Sequence of chain 1.A:
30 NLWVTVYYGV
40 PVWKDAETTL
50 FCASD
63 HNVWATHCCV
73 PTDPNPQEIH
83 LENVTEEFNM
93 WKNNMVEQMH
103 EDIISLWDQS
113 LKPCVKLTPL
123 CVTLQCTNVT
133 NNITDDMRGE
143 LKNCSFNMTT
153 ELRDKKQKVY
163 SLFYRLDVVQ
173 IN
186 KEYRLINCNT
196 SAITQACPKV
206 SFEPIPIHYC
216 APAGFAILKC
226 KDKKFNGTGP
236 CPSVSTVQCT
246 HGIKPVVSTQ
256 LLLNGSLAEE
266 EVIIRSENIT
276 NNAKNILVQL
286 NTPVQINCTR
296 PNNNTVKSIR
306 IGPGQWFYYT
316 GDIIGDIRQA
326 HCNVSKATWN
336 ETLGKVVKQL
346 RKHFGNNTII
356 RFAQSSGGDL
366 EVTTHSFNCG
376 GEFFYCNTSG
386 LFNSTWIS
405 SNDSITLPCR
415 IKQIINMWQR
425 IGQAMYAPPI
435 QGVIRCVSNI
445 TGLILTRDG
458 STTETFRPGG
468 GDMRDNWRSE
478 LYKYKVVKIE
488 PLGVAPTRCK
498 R

Binding-site contacts:
Ligand atom O5 contacts residue ASN443 of chain 1.A at 2.5 Å (h-bond).
Ligand atom C3 contacts residue ASN443 of chain 1.A at 3.9 Å.
Ligand atom C1 contacts residue ASN443 of chain 1.A at 1.5 Å.
Ligand atom C7 contacts residue ASN443 of chain 1.A at 3.6 Å.
Ligand atom C7 contacts residue NAG1 of chain 1.M at 4.4 Å.
Ligand atom O7 contacts residue NAG1 of chain 1.M at 4.1 Å.
Ligand atom C8 contacts residue ASN259 of chain 1.A at 4.1 Å.
Ligand atom C8 contacts residue SER442 of chain 1.A at 3.7 Å.
Ligand atom O5 contacts residue PRO288 of chain 1.A at 3.9 Å.
Ligand atom C5 contacts residue ASN443 of chain 1.A at 3.8 Å.
Ligand atom N2 contacts residue ASN443 of chain 1.A at 2.9 Å (h-bond).
Ligand atom O7 contacts residue ASN443 of chain 1.A at 3.8 Å.
Ligand atom C4 contacts residue ASN443 of chain 1.A at 4.4 Å.
Ligand atom O7 contacts residue ASN259 of chain 1.A at 4.1 Å.
Ligand atom C8 contacts residue ASN443 of chain 1.A at 3.9 Å.
Ligand atom C8 contacts residue NAG1 of chain 1.M at 3.7 Å.
Ligand atom C8 contacts residue VAL441 of chain 1.A at 3.3 Å (hydrophobic).
Ligand atom C7 contacts residue ASN259 of chain 1.A at 4.4 Å.
Ligand atom C2 contacts residue ASN443 of chain 1.A at 2.5 Å.
Ligand atom C1 contacts residue PRO288 of chain 1.A at 4.3 Å (hydrophobic).

A small-molecule ligand and the protein it binds are described below.
Small molecule (SMILES): CC(=O)N[C@@H]1[C@@H](O)[C@H](O)[C@@H](CO)O[C@H]1O